Binding-site contacts:
Ligand atom C6 contacts residue ASN332 of chain 1.C at 4.5 Å.
Ligand atom C1 contacts residue ASN332 of chain 1.C at 1.4 Å.
Ligand atom C2 contacts residue ASN350 of chain 1.C at 4.4 Å.
Ligand atom O5 contacts residue ASN332 of chain 1.C at 2.4 Å (h-bond).
Ligand atom C6 contacts residue ASN350 of chain 1.C at 3.9 Å.
Ligand atom N2 contacts residue ASN332 of chain 1.C at 2.9 Å (h-bond).
Ligand atom O5 contacts residue ASN350 of chain 1.C at 4.2 Å.
Ligand atom C2 contacts residue ASN332 of chain 1.C at 2.5 Å.
Ligand atom O7 contacts residue ASN332 of chain 1.C at 4.4 Å.
Ligand atom C1 contacts residue THR317 of chain 1.C at 3.9 Å.
Ligand atom O6 contacts residue ASN350 of chain 1.C at 4.0 Å.
Ligand atom O6 contacts residue ARG319 of chain 1.C at 3.8 Å.
Ligand atom O6 contacts residue PHE330 of chain 1.C at 4.0 Å.
Ligand atom C7 contacts residue ASN332 of chain 1.C at 3.9 Å.
Ligand atom C4 contacts residue ASN332 of chain 1.C at 4.3 Å.
Ligand atom C5 contacts residue ASN332 of chain 1.C at 3.7 Å.
Ligand atom C3 contacts residue ASN332 of chain 1.C at 3.8 Å.

A protein and the small-molecule ligand that binds it are described below.
Small molecule (SMILES): CC(=O)N[C@@H]1[C@@H](O)[C@H](O)[C@@H](CO)O[C@H]1O

Sequence of chain 1.C:
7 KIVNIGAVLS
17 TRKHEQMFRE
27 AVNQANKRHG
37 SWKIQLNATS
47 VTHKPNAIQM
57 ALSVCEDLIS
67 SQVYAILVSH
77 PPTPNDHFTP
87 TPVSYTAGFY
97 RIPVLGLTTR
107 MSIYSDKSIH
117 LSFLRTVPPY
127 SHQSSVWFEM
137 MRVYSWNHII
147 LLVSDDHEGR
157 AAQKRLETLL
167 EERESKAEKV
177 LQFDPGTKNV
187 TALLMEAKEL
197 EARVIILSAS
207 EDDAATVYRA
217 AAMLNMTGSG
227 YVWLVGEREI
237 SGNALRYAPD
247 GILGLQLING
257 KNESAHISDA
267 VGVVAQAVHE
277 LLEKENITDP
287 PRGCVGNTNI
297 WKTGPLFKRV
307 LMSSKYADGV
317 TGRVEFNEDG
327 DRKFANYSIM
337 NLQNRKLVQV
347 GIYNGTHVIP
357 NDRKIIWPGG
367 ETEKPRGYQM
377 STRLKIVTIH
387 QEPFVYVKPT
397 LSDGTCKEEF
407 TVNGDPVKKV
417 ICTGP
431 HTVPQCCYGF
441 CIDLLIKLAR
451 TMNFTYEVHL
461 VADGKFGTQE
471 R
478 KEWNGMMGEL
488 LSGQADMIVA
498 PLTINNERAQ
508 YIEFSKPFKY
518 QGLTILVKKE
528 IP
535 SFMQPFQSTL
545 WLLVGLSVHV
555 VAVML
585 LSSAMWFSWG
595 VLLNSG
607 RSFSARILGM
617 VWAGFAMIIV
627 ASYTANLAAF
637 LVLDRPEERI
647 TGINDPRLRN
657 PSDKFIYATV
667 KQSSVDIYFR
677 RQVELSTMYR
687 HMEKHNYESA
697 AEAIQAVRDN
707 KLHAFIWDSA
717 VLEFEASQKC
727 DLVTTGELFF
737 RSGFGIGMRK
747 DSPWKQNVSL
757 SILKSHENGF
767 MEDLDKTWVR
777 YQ